Sequence of chain 1.D:
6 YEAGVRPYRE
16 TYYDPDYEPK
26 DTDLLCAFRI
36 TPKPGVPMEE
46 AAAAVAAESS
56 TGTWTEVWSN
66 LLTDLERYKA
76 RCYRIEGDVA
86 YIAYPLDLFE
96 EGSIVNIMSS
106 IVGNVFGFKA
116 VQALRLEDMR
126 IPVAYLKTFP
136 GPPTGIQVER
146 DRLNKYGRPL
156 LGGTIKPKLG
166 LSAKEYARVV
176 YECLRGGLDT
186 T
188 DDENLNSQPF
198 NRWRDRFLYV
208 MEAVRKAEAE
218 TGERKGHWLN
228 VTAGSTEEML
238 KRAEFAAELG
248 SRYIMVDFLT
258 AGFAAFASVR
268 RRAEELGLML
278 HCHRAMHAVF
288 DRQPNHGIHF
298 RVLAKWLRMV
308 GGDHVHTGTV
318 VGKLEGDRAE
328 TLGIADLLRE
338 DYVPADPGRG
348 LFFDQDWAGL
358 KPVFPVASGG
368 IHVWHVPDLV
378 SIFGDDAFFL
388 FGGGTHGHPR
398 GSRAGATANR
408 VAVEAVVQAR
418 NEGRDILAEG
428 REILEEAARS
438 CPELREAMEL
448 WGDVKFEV

Sequence of chain 1.C:
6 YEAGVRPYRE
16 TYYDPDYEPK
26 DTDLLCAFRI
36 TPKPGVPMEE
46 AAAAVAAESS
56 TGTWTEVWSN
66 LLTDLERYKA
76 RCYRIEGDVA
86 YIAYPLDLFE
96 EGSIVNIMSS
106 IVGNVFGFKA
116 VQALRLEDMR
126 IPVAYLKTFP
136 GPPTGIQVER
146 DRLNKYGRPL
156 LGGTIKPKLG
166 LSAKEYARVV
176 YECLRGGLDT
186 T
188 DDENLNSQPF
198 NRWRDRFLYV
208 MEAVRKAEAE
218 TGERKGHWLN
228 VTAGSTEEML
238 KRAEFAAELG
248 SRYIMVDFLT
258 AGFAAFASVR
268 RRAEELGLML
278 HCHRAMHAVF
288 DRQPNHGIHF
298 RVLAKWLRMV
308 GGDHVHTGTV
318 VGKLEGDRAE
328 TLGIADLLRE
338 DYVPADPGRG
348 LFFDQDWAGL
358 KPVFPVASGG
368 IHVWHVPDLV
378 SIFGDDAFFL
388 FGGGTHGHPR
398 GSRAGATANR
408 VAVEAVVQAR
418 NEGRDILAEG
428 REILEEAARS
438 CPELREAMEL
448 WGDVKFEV

Binding-site contacts:
Ligand atom O2 contacts residue KCX187 of chain 1.C at 3.1 Å (h-bond).
Ligand atom O3 contacts residue ASN109 of chain 1.D at 3.2 Å (h-bond).
Ligand atom O4P contacts residue HIS313 of chain 1.C at 3.5 Å (h-bond).
Ligand atom O4 contacts residue SER365 of chain 1.C at 3.1 Å (h-bond).
Ligand atom O3P contacts residue GLY389 of chain 1.C at 3.0 Å (h-bond).
Ligand atom O6P contacts residue HIS313 of chain 1.C at 3.1 Å (h-bond).
Ligand atom O4 contacts residue GLY366 of chain 1.C at 3.2 Å.
Ligand atom O4P contacts residue ARG281 of chain 1.C at 3.0 Å (salt-bridge).
Ligand atom O7 contacts residue ASP189 of chain 1.C at 3.2 Å (salt-bridge).
Ligand atom O6P contacts residue SER365 of chain 1.C at 3.1 Å (h-bond).
Ligand atom O2 contacts residue ASP189 of chain 1.C at 2.8 Å (salt-bridge).
Ligand atom O7 contacts residue GLU190 of chain 1.C at 3.5 Å (salt-bridge).
Ligand atom O3 contacts residue GLU190 of chain 1.C at 3.0 Å (salt-bridge).
Ligand atom O3 contacts residue HIS280 of chain 1.C at 2.9 Å (h-bond).
Ligand atom O6 contacts residue LYS320 of chain 1.C at 3.0 Å (salt-bridge).
Ligand atom O2P contacts residue GLY390 of chain 1.C at 2.8 Å (h-bond).
Ligand atom O6 contacts residue GLU53 of chain 1.D at 3.5 Å (salt-bridge).
Ligand atom C3 contacts residue MG1 of chain 1.N at 2.9 Å.
Ligand atom C contacts residue LYS161 of chain 1.C at 3.5 Å.
Ligand atom O7 contacts residue MG1 of chain 1.N at 2.2 Å.
Ligand atom O2 contacts residue THR159 of chain 1.C at 3.1 Å (h-bond).
Ligand atom O1 contacts residue LYS161 of chain 1.C at 3.1 Å (salt-bridge).
Ligand atom C contacts residue ASN109 of chain 1.D at 3.4 Å.
Ligand atom O3 contacts residue MG1 of chain 1.N at 2.1 Å.
Ligand atom C2 contacts residue MG1 of chain 1.N at 2.7 Å.
Ligand atom O2 contacts residue MG1 of chain 1.N at 2.0 Å.
Ligand atom C contacts residue MG1 of chain 1.N at 2.8 Å.
Ligand atom O7 contacts residue LYS163 of chain 1.C at 2.9 Å (salt-bridge).
Ligand atom O5P contacts residue ARG281 of chain 1.C at 3.1 Å (salt-bridge).
Ligand atom O1P contacts residue GLY366 of chain 1.C at 3.5 Å.
Ligand atom O1P contacts residue LYS320 of chain 1.C at 3.0 Å (salt-bridge).
Ligand atom O2P contacts residue THR58 of chain 1.D at 2.6 Å (h-bond).
Ligand atom O7 contacts residue LYS161 of chain 1.C at 3.4 Å (salt-bridge).
Ligand atom C3 contacts residue KCX187 of chain 1.C at 3.1 Å.
Ligand atom O1P contacts residue GLY367 of chain 1.C at 3.0 Å (h-bond).
Ligand atom O3 contacts residue KCX187 of chain 1.C at 2.8 Å (h-bond).
Ligand atom O2P contacts residue LYS161 of chain 1.C at 3.3 Å.
Ligand atom O1P contacts residue TRP59 of chain 1.D at 3.4 Å.
Ligand atom O2 contacts residue LYS161 of chain 1.C at 3.0 Å (salt-bridge).
Ligand atom O7 contacts residue ASN109 of chain 1.D at 2.9 Å (h-bond).

A small-molecule ligand and the protein it binds are described below.
Small molecule (SMILES): O=C(O)[C@@](O)(COP(=O)(O)O)[C@H](O)[C@H](O)COP(=O)(O)O